The small molecule below binds the protein below.
Small molecule (SMILES): C[N+]1(C)[C@@H]2CC(OC(=O)C(O)(c3cccs3)c3cccs3)C[C@H]1[C@@H]1O[C@@H]12

Binding-site contacts:
Ligand atom S37 contacts residue THR179 of chain 1.C at 3.5 Å.
Ligand atom C42 contacts residue TYR93 of chain 1.C at 4.0 Å (hydrophobic).
Ligand atom S44 contacts residue TRP387 of chain 1.C at 3.5 Å.
Ligand atom C12 contacts residue ASP92 of chain 1.C at 3.0 Å.
Ligand atom O33 contacts residue ASN391 of chain 1.C at 3.0 Å (h-bond).
Ligand atom C8 contacts residue TYR93 of chain 1.C at 4.1 Å (hydrophobic).
Ligand atom C30 contacts residue ASN391 of chain 1.C at 3.9 Å.
Ligand atom C6 contacts residue TRP387 of chain 1.C at 3.7 Å (hydrophobic).
Ligand atom C42 contacts residue TRP144 of chain 1.C at 3.1 Å (hydrophobic).
Ligand atom C31 contacts residue ASN391 of chain 1.C at 4.1 Å.
Ligand atom O29 contacts residue TYR390 of chain 1.C at 3.5 Å.
Ligand atom C12 contacts residue SER96 of chain 1.C at 3.9 Å.
Ligand atom C6 contacts residue CYS416 of chain 1.C at 4.1 Å (hydrophobic).
Ligand atom O29 contacts residue ASN391 of chain 1.C at 3.1 Å (h-bond).
Ligand atom C8 contacts residue SER96 of chain 1.C at 3.2 Å.
Ligand atom O33 contacts residue PHE184 of chain 1.C at 3.0 Å.
Ligand atom C34 contacts residue TYR390 of chain 1.C at 3.8 Å (hydrophobic).
Ligand atom C36 contacts residue THR176 of chain 1.C at 3.5 Å.
Ligand atom C42 contacts residue ASN97 of chain 1.C at 3.9 Å.
Ligand atom C28 contacts residue ASN391 of chain 1.C at 4.0 Å.
Ligand atom C4 contacts residue TYR413 of chain 1.C at 4.1 Å (hydrophobic).
Ligand atom S44 contacts residue ALA183 of chain 1.C at 3.7 Å.
Ligand atom C9 contacts residue TYR93 of chain 1.C at 3.1 Å (hydrophobic).
Ligand atom C5 contacts residue TYR390 of chain 1.C at 4.1 Å (hydrophobic).
Ligand atom C35 contacts residue THR176 of chain 1.C at 3.9 Å.
Ligand atom C1 contacts residue CYS416 of chain 1.C at 3.6 Å (hydrophobic).
Ligand atom C1 contacts residue TYR413 of chain 1.C at 3.7 Å (hydrophobic).
Ligand atom N2 contacts residue TYR413 of chain 1.C at 4.0 Å.
Ligand atom O10 contacts residue TYR93 of chain 1.C at 3.1 Å.
Ligand atom C3 contacts residue TYR413 of chain 1.C at 3.7 Å (hydrophobic).
Ligand atom C4 contacts residue TYR390 of chain 1.C at 3.7 Å (hydrophobic).
Ligand atom C12 contacts residue TYR413 of chain 1.C at 3.7 Å (hydrophobic).
Ligand atom C41 contacts residue TRP144 of chain 1.C at 3.7 Å (hydrophobic).
Ligand atom C1 contacts residue TYR417 of chain 1.C at 4.0 Å (hydrophobic).
Ligand atom S37 contacts residue ALA180 of chain 1.C at 3.7 Å.
Ligand atom C43 contacts residue TRP144 of chain 1.C at 4.0 Å (hydrophobic).
Ligand atom C7 contacts residue SER96 of chain 1.C at 3.7 Å.
Ligand atom C3 contacts residue TYR93 of chain 1.C at 4.1 Å (hydrophobic).
Ligand atom C43 contacts residue ASN97 of chain 1.C at 3.1 Å.
Ligand atom O10 contacts residue SER96 of chain 1.C at 3.0 Å (h-bond).

Sequence of chain 1.C:
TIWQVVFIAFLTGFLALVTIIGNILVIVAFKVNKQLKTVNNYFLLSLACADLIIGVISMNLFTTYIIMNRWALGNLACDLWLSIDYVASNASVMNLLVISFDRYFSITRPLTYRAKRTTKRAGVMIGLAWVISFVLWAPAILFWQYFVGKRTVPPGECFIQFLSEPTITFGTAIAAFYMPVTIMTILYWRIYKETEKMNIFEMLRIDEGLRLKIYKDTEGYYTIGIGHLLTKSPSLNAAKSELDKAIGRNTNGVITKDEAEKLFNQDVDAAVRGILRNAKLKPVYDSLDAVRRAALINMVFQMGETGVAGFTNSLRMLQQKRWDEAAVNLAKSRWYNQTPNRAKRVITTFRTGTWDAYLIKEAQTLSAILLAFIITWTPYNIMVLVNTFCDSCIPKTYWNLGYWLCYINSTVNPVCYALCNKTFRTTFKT